This protein binds this small molecule.
Small molecule (SMILES): CC(=O)N[C@@H]1[C@@H](O)[C@H](O)[C@@H](CO)O[C@H]1O

Sequence of chain 1.C:
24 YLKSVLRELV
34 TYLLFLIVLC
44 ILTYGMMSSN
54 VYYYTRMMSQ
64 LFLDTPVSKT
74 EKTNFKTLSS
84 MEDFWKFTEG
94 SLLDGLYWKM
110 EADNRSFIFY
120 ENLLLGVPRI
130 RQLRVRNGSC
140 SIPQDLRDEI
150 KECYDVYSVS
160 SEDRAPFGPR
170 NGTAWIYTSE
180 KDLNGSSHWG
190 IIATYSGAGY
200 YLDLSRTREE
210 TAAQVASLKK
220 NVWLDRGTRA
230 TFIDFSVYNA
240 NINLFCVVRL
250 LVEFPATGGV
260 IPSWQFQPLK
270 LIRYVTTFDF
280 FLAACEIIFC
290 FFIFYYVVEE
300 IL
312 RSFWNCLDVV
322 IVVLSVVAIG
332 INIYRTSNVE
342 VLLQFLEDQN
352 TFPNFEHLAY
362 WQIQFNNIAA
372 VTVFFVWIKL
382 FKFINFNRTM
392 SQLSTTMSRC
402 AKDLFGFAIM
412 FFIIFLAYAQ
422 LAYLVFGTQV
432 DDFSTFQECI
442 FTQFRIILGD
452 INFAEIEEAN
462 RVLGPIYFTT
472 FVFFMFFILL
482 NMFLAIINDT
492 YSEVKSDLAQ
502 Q

Binding-site contacts:
Ligand atom C7 contacts residue ARG128 of chain 1.C at 4.4 Å.
Ligand atom C4 contacts residue ASN183 of chain 1.C at 4.2 Å.
Ligand atom C8 contacts residue ASN183 of chain 1.C at 4.0 Å.
Ligand atom O7 contacts residue TYR200 of chain 1.C at 4.5 Å.
Ligand atom N2 contacts residue ASN183 of chain 1.C at 2.8 Å (h-bond).
Ligand atom O7 contacts residue LEU182 of chain 1.C at 3.5 Å.
Ligand atom O5 contacts residue ASN183 of chain 1.C at 2.4 Å (h-bond).
Ligand atom C7 contacts residue LEU182 of chain 1.C at 4.5 Å (hydrophobic).
Ligand atom C8 contacts residue ARG128 of chain 1.C at 3.9 Å.
Ligand atom C2 contacts residue ASN183 of chain 1.C at 2.4 Å.
Ligand atom O7 contacts residue ASP181 of chain 1.C at 4.0 Å.
Ligand atom O7 contacts residue ASN183 of chain 1.C at 4.3 Å.
Ligand atom C1 contacts residue ASN183 of chain 1.C at 1.4 Å.
Ligand atom C3 contacts residue ASN183 of chain 1.C at 3.7 Å.
Ligand atom N2 contacts residue ASP181 of chain 1.C at 3.9 Å.
Ligand atom C6 contacts residue GLN345 of chain 1.C at 4.0 Å.
Ligand atom O6 contacts residue GLN345 of chain 1.C at 3.8 Å.
Ligand atom C7 contacts residue ASP181 of chain 1.C at 4.4 Å.
Ligand atom C5 contacts residue ASN183 of chain 1.C at 3.7 Å.
Ligand atom O7 contacts residue ARG128 of chain 1.C at 4.0 Å.
Ligand atom C7 contacts residue ASN183 of chain 1.C at 3.6 Å.